Binding-site contacts:
Ligand atom O2 contacts residue ARG128 of chain 1.B at 3.4 Å (salt-bridge).
Ligand atom C1 contacts residue ALA123 of chain 1.B at 4.0 Å (hydrophobic).
Ligand atom C4 contacts residue GLU167 of chain 1.B at 3.7 Å.
Ligand atom O5 contacts residue TRP264 of chain 1.A at 4.2 Å.
Ligand atom O2 contacts residue ASN160 of chain 1.B at 4.5 Å.
Ligand atom C5 contacts residue TRP264 of chain 1.A at 4.1 Å (hydrophobic).
Ligand atom O1 contacts residue ILE161 of chain 1.B at 3.4 Å (h-bond).
Ligand atom C2 contacts residue ARG128 of chain 1.B at 4.1 Å.
Ligand atom O1 contacts residue ARG128 of chain 1.B at 3.0 Å (salt-bridge).
Ligand atom O2 contacts residue ILE161 of chain 1.B at 2.6 Å (h-bond).
Ligand atom C5 contacts residue GLU167 of chain 1.B at 4.4 Å.
Ligand atom O6 contacts residue ASN160 of chain 1.B at 3.4 Å (h-bond).
Ligand atom C1 contacts residue ASN160 of chain 1.B at 3.7 Å.
Ligand atom O2 contacts residue GLU167 of chain 1.B at 3.3 Å.
Ligand atom O5 contacts residue GLU167 of chain 1.B at 4.2 Å.
Ligand atom C3 contacts residue ARG128 of chain 1.B at 4.2 Å.
Ligand atom C2 contacts residue ASN160 of chain 1.B at 4.0 Å.
Ligand atom C6 contacts residue ASN160 of chain 1.B at 4.3 Å.
Ligand atom C6 contacts residue TRP264 of chain 1.A at 4.0 Å (hydrophobic).
Ligand atom O5 contacts residue ARG265 of chain 1.A at 3.8 Å.
Ligand atom C6 contacts residue ARG265 of chain 1.A at 4.3 Å.
Ligand atom C1 contacts residue ILE161 of chain 1.B at 3.5 Å (hydrophobic).
Ligand atom C2 contacts residue ILE161 of chain 1.B at 3.5 Å (hydrophobic).
Ligand atom O6 contacts residue ILE161 of chain 1.B at 3.9 Å.
Ligand atom C1 contacts residue ARG128 of chain 1.B at 4.1 Å.
Ligand atom O4 contacts residue GLU167 of chain 1.B at 4.2 Å.

A protein and the small-molecule ligand that binds it are described below.
Small molecule (SMILES): OC[C@@]1(O)OC[C@H](O)[C@@H](O)[C@H]1O

Sequence of chain 1.A:
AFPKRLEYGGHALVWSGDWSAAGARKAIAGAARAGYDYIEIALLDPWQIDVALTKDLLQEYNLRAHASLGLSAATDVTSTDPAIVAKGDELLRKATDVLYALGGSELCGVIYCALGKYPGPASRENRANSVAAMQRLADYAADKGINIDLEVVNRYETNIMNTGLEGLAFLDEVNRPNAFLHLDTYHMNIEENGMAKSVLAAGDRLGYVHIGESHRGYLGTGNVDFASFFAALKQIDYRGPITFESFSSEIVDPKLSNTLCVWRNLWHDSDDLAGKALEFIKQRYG

Sequence of chain 1.B:
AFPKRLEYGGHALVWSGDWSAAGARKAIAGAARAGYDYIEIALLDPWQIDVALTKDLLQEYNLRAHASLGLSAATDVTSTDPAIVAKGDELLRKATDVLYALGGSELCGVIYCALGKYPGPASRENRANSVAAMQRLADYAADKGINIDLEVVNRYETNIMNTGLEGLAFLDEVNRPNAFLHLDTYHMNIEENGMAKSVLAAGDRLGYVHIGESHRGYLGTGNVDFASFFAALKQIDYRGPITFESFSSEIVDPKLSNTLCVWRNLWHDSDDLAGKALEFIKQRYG